The protein below binds the small molecule below.
Small molecule (SMILES): CCCCCCCCCCCCOS(=O)(=O)O

Sequence of chain 1.A:
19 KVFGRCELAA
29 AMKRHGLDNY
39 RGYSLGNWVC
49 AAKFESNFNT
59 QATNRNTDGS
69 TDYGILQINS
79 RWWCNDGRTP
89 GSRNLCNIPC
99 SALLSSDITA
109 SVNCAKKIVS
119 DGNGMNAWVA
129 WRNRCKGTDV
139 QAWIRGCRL

Binding-site contacts:
Ligand atom C4 contacts residue THR87 of chain 1.A at 2.9 Å.
Ligand atom C6 contacts residue THR87 of chain 1.A at 3.6 Å.
Ligand atom C7 contacts residue SER90 of chain 1.A at 2.8 Å.
Ligand atom O2S contacts residue ASN92 of chain 1.A at 3.0 Å (h-bond).
Ligand atom C4 contacts residue SER90 of chain 1.A at 3.1 Å.
Ligand atom C5 contacts residue THR87 of chain 1.A at 3.4 Å.
Ligand atom C8 contacts residue ASN83 of chain 1.A at 3.5 Å.
Ligand atom C8 contacts residue SER90 of chain 1.A at 2.9 Å.
Ligand atom C1 contacts residue ASN92 of chain 1.A at 3.8 Å.
Ligand atom C2 contacts residue THR87 of chain 1.A at 3.3 Å.
Ligand atom C6 contacts residue ASP84 of chain 1.A at 3.1 Å.
Ligand atom C6 contacts residue SER78 of chain 1.A at 3.6 Å.
Ligand atom O3S contacts residue ASN95 of chain 1.A at 2.7 Å (h-bond).
Ligand atom C11 contacts residue ASN92 of chain 1.A at 3.4 Å.
Ligand atom C3 contacts residue ARG86 of chain 1.A at 3.4 Å.
Ligand atom C7 contacts residue ASN83 of chain 1.A at 3.3 Å.
Ligand atom C5 contacts residue ARG86 of chain 1.A at 3.6 Å.
Ligand atom C3 contacts residue GLY85 of chain 1.A at 3.3 Å.
Ligand atom C5 contacts residue ASN83 of chain 1.A at 3.7 Å.
Ligand atom C8 contacts residue ARG91 of chain 1.A at 3.7 Å.
Ligand atom O1S contacts residue ARG91 of chain 1.A at 3.6 Å (salt-bridge).
Ligand atom C3 contacts residue THR87 of chain 1.A at 3.4 Å.
Ligand atom C7 contacts residue SER78 of chain 1.A at 3.3 Å.
Ligand atom O3S contacts residue ASN92 of chain 1.A at 2.3 Å (h-bond).
Ligand atom C12 contacts residue ASN92 of chain 1.A at 3.6 Å.
Ligand atom C6 contacts residue SER90 of chain 1.A at 3.0 Å.
Ligand atom C2 contacts residue PRO88 of chain 1.A at 3.2 Å (hydrophobic).
Ligand atom C6 contacts residue CYS82 of chain 1.A at 3.3 Å (hydrophobic).
Ligand atom C5 contacts residue ASP84 of chain 1.A at 3.0 Å.
Ligand atom C6 contacts residue ASN83 of chain 1.A at 3.6 Å.
Ligand atom C7 contacts residue CYS82 of chain 1.A at 2.7 Å (hydrophobic).
Ligand atom C9 contacts residue ASN83 of chain 1.A at 3.1 Å.
Ligand atom C5 contacts residue GLY85 of chain 1.A at 3.0 Å.
Ligand atom C7 contacts residue ARG91 of chain 1.A at 3.5 Å.
Ligand atom S contacts residue ASN92 of chain 1.A at 3.4 Å (h-bond).
Ligand atom C9 contacts residue ASN92 of chain 1.A at 3.3 Å.
Ligand atom C10 contacts residue ASN83 of chain 1.A at 3.8 Å.
Ligand atom O1S contacts residue LEU93 of chain 1.A at 3.2 Å.
Ligand atom C12 contacts residue ARG91 of chain 1.A at 3.8 Å.
Ligand atom C5 contacts residue SER90 of chain 1.A at 3.5 Å.